Sequence of chain 1.A:
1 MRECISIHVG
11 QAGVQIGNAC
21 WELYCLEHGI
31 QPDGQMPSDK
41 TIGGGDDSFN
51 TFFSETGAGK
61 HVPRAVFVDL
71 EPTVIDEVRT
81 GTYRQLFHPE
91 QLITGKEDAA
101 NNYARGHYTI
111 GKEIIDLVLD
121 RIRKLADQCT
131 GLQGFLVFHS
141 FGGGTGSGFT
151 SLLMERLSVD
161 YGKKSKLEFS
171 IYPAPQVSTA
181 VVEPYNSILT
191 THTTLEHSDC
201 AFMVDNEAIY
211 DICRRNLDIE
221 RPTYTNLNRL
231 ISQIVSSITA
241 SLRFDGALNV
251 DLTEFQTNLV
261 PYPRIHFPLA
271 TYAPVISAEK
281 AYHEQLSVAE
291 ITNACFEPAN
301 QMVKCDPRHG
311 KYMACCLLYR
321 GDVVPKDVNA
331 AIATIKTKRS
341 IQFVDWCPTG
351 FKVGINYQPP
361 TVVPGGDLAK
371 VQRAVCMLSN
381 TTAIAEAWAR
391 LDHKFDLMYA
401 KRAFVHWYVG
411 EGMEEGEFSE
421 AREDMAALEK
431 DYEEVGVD

Binding-site contacts:
Ligand atom C7 contacts residue VAL236 of chain 1.B at 2.9 Å (hydrophobic).
Ligand atom C6 contacts residue ILE368 of chain 1.B at 4.1 Å (hydrophobic).
Ligand atom N2 contacts residue CYS239 of chain 1.B at 3.9 Å.
Ligand atom C9 contacts residue ALA314 of chain 1.B at 4.0 Å (hydrophobic).
Ligand atom C5 contacts residue CYS239 of chain 1.B at 3.7 Å (hydrophobic).
Ligand atom C6 contacts residue LEU253 of chain 1.B at 3.9 Å (hydrophobic).
Ligand atom C contacts residue MET257 of chain 1.B at 4.0 Å (hydrophobic).
Ligand atom C4 contacts residue LEU253 of chain 1.B at 4.0 Å (hydrophobic).
Ligand atom N4 contacts residue TYR200 of chain 1.B at 4.1 Å.
Ligand atom C8 contacts residue LEU253 of chain 1.B at 3.2 Å (hydrophobic).
Ligand atom C5 contacts residue ILE316 of chain 1.B at 3.5 Å (hydrophobic).
Ligand atom N2 contacts residue ILE316 of chain 1.B at 3.6 Å.
Ligand atom N1 contacts residue ALA352 of chain 1.B at 4.0 Å.
Ligand atom N3 contacts residue LEU253 of chain 1.B at 3.8 Å.
Ligand atom C3 contacts residue THR179 of chain 1.A at 3.5 Å.
Ligand atom N3 contacts residue ILE368 of chain 1.B at 3.5 Å.
Ligand atom C2 contacts residue MET257 of chain 1.B at 3.7 Å (hydrophobic).
Ligand atom N4 contacts residue LEU253 of chain 1.B at 3.4 Å.
Ligand atom C contacts residue THR179 of chain 1.A at 4.2 Å.
Ligand atom C6 contacts residue ILE316 of chain 1.B at 4.3 Å (hydrophobic).
Ligand atom N contacts residue ALA314 of chain 1.B at 4.1 Å.
Ligand atom N3 contacts residue TYR200 of chain 1.B at 4.3 Å.
Ligand atom C1 contacts residue ALA314 of chain 1.B at 3.8 Å (hydrophobic).
Ligand atom C7 contacts residue TYR200 of chain 1.B at 3.5 Å (hydrophobic).
Ligand atom C2 contacts residue THR179 of chain 1.A at 4.2 Å.
Ligand atom C1 contacts residue MET257 of chain 1.B at 3.9 Å (hydrophobic).
Ligand atom C2 contacts residue VAL313 of chain 1.B at 4.3 Å (hydrophobic).
Ligand atom C5 contacts residue ALA352 of chain 1.B at 4.0 Å (hydrophobic).
Ligand atom N4 contacts residue ILE368 of chain 1.B at 4.0 Å.
Ligand atom C2 contacts residue ALA314 of chain 1.B at 3.5 Å (hydrophobic).
Ligand atom C9 contacts residue LEU253 of chain 1.B at 3.6 Å (hydrophobic).
Ligand atom C2 contacts residue LYS350 of chain 1.B at 3.6 Å.
Ligand atom C8 contacts residue MET257 of chain 1.B at 4.0 Å (hydrophobic).
Ligand atom N3 contacts residue VAL236 of chain 1.B at 4.2 Å.
Ligand atom C7 contacts residue ILE368 of chain 1.B at 3.3 Å (hydrophobic).
Ligand atom C8 contacts residue ALA314 of chain 1.B at 4.2 Å (hydrophobic).
Ligand atom N contacts residue LEU253 of chain 1.B at 4.1 Å.
Ligand atom C contacts residue ASN256 of chain 1.B at 3.6 Å.
Ligand atom C contacts residue LEU253 of chain 1.B at 3.9 Å (hydrophobic).
Ligand atom C4 contacts residue ALA314 of chain 1.B at 4.0 Å (hydrophobic).

Sequence of chain 1.B:
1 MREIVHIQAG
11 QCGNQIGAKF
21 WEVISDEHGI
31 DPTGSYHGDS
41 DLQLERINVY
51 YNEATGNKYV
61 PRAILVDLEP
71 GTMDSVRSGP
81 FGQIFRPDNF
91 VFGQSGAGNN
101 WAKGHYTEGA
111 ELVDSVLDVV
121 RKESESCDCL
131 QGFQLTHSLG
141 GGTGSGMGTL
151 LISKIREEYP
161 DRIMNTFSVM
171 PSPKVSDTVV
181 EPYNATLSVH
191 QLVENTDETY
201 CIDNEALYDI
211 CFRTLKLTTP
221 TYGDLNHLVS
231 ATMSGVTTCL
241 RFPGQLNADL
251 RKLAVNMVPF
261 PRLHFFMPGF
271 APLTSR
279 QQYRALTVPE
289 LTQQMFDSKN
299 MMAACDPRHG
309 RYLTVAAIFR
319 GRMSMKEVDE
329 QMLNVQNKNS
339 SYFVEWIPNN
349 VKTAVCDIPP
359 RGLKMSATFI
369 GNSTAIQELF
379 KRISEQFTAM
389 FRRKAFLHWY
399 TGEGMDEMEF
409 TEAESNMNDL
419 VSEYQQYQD

A small-molecule ligand and the protein it binds are described below.
Small molecule (SMILES): CC(C)N(C)c1ncnc2c1cnn2C